The small molecule below binds the protein below.
Small molecule (SMILES): CC(=O)N[C@@H]1[C@@H](O)[C@H](O)[C@@H](CO)O[C@H]1O

Binding-site contacts:
Ligand atom C3 contacts residue THR122 of chain 1.B at 4.4 Å.
Ligand atom C3 contacts residue ASN120 of chain 1.B at 3.8 Å.
Ligand atom C2 contacts residue ASN123 of chain 1.B at 4.2 Å.
Ligand atom C3 contacts residue ASN123 of chain 1.B at 4.2 Å.
Ligand atom O5 contacts residue ASN123 of chain 1.B at 3.5 Å (h-bond).
Ligand atom C4 contacts residue ASN120 of chain 1.B at 4.2 Å.
Ligand atom C1 contacts residue ASN120 of chain 1.B at 1.4 Å.
Ligand atom O7 contacts residue ASN120 of chain 1.B at 4.3 Å.
Ligand atom C8 contacts residue ALA121 of chain 1.B at 4.3 Å (hydrophobic).
Ligand atom O5 contacts residue ASN120 of chain 1.B at 2.3 Å (h-bond).
Ligand atom O6 contacts residue VAL125 of chain 1.B at 3.6 Å.
Ligand atom C7 contacts residue ASN120 of chain 1.B at 3.9 Å.
Ligand atom O6 contacts residue ASN120 of chain 1.B at 4.4 Å.
Ligand atom C2 contacts residue ASN120 of chain 1.B at 2.4 Å.
Ligand atom O5 contacts residue VAL125 of chain 1.B at 4.5 Å.
Ligand atom C6 contacts residue ASN123 of chain 1.B at 3.7 Å.
Ligand atom C4 contacts residue ASN123 of chain 1.B at 4.3 Å.
Ligand atom C1 contacts residue ASN123 of chain 1.B at 3.3 Å.
Ligand atom N2 contacts residue ALA121 of chain 1.B at 4.4 Å.
Ligand atom C5 contacts residue ASN120 of chain 1.B at 3.7 Å.
Ligand atom N2 contacts residue ASN120 of chain 1.B at 2.9 Å (h-bond).
Ligand atom C5 contacts residue ASN123 of chain 1.B at 3.3 Å.
Ligand atom O4 contacts residue ASN123 of chain 1.B at 4.3 Å.

Sequence of chain 1.B:
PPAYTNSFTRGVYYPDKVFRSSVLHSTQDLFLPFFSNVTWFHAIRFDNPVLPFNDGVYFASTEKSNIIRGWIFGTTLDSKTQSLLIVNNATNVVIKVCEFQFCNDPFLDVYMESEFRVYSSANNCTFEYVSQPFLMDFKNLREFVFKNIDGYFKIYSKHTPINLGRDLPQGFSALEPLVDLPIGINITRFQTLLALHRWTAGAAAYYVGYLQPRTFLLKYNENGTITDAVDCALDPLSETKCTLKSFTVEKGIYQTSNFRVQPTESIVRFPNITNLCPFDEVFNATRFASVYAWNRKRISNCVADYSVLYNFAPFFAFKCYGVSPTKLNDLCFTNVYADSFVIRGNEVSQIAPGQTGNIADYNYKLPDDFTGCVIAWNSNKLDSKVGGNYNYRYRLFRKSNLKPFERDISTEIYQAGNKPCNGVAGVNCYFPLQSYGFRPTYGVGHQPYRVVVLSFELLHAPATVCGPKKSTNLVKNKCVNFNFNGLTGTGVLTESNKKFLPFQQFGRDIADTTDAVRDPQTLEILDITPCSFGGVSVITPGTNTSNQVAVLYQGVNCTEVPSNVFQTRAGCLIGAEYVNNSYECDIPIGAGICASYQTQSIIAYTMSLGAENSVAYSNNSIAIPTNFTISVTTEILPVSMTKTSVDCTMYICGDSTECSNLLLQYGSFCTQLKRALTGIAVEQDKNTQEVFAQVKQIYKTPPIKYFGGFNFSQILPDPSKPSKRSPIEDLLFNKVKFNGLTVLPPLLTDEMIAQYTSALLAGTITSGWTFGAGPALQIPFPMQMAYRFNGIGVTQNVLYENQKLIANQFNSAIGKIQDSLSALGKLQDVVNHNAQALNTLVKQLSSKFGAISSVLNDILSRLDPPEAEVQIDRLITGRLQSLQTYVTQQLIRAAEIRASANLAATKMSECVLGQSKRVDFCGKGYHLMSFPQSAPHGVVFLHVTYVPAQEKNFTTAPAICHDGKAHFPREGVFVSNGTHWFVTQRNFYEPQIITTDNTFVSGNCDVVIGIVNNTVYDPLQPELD